This protein binds this small molecule.
Small molecule (SMILES): CCc1nc(N)nc(N)c1C#CCc1cc(-c2ccncc2)ccc1OC

Sequence of chain 1.B:
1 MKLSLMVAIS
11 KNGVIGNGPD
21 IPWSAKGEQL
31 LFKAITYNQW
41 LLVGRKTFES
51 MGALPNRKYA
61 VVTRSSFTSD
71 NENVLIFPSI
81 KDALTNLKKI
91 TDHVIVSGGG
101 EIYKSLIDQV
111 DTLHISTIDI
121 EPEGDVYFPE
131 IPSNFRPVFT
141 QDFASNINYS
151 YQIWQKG

Binding-site contacts:
Ligand atom CAZ contacts residue MET51 of chain 1.B at 3.5 Å (hydrophobic).
Ligand atom CAH contacts residue GLN29 of chain 1.B at 2.9 Å.
Ligand atom NAC contacts residue 6DR1 of chain 1.J at 0.9 Å (h-bond).
Ligand atom CAE contacts residue NAP1 of chain 1.H at 3.4 Å.
Ligand atom NAD contacts residue PHE32 of chain 1.B at 3.5 Å.
Ligand atom C5 contacts residue NAP1 of chain 1.H at 3.5 Å.
Ligand atom NAD contacts residue MET6 of chain 1.B at 3.1 Å (h-bond).
Ligand atom CAH contacts residue 6DR1 of chain 1.J at 1.4 Å.
Ligand atom N3 contacts residue GLU28 of chain 1.B at 2.7 Å (salt-bridge).
Ligand atom C5 contacts residue 6DR1 of chain 1.J at 0.7 Å.
Ligand atom CAB contacts residue NAP1 of chain 1.H at 3.2 Å.
Ligand atom CAW contacts residue 6DR1 of chain 1.J at 2.6 Å.
Ligand atom CAJ contacts residue 6DR1 of chain 1.J at 1.8 Å.
Ligand atom N1 contacts residue PHE32 of chain 1.B at 3.5 Å.
Ligand atom C6 contacts residue 6DR1 of chain 1.J at 0.5 Å.
Ligand atom CAN contacts residue GLU28 of chain 1.B at 3.5 Å.
Ligand atom NAD contacts residue 6DR1 of chain 1.J at 0.7 Å (h-bond).
Ligand atom CAV contacts residue 6DR1 of chain 1.J at 1.8 Å.
Ligand atom CAI contacts residue 6DR1 of chain 1.J at 1.2 Å.
Ligand atom N1 contacts residue MET6 of chain 1.B at 3.4 Å.
Ligand atom NAC contacts residue GLU28 of chain 1.B at 2.9 Å (salt-bridge).
Ligand atom CAG contacts residue 6DR1 of chain 1.J at 0.5 Å.
Ligand atom C4 contacts residue 6DR1 of chain 1.J at 0.8 Å.
Ligand atom CAO contacts residue 6DR1 of chain 1.J at 2.0 Å.
Ligand atom CAA contacts residue 6DR1 of chain 1.J at 0.9 Å.
Ligand atom NAP contacts residue GLN29 of chain 1.B at 2.8 Å (h-bond).
Ligand atom C6 contacts residue PHE32 of chain 1.B at 3.3 Å (hydrophobic).
Ligand atom CAB contacts residue SER50 of chain 1.B at 3.3 Å.
Ligand atom N3 contacts residue 6DR1 of chain 1.J at 0.7 Å (h-bond).
Ligand atom CAF contacts residue 6DR1 of chain 1.J at 1.2 Å.
Ligand atom CAG contacts residue GLN29 of chain 1.B at 3.5 Å.
Ligand atom CAE contacts residue 6DR1 of chain 1.J at 1.6 Å.
Ligand atom NAP contacts residue 6DR1 of chain 1.J at 0.5 Å (h-bond).
Ligand atom C2 contacts residue 6DR1 of chain 1.J at 0.5 Å.
Ligand atom CAM contacts residue 6DR1 of chain 1.J at 2.0 Å.
Ligand atom CAK contacts residue 6DR1 of chain 1.J at 3.4 Å.
Ligand atom CAX contacts residue 6DR1 of chain 1.J at 2.5 Å.
Ligand atom N1 contacts residue 6DR1 of chain 1.J at 0.2 Å (h-bond).
Ligand atom C6 contacts residue NAP1 of chain 1.H at 3.4 Å.
Ligand atom CAN contacts residue 6DR1 of chain 1.J at 1.2 Å.